A small-molecule ligand and the protein it binds are described below.
Small molecule (SMILES): CC(=O)N[C@@H]1[C@@H](O)[C@H](O)[C@@H](CO)O[C@H]1O

Sequence of chain 1.A:
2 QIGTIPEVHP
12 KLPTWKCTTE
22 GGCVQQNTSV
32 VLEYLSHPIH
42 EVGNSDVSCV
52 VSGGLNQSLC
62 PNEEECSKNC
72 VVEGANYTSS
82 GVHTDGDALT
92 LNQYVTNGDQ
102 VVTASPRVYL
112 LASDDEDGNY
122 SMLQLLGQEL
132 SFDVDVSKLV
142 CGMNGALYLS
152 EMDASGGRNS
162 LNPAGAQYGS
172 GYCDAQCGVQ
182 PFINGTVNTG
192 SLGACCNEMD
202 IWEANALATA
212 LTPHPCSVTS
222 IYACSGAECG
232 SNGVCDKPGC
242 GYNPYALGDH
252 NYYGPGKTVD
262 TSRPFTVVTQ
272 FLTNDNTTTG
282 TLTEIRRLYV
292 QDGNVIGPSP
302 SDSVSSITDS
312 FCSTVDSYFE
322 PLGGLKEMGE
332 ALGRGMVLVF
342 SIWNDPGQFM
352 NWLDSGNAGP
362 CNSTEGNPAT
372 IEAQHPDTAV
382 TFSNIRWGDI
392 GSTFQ

Binding-site contacts:
Ligand atom C7 contacts residue GLU366 of chain 1.A at 3.2 Å.
Ligand atom N2 contacts residue ASN363 of chain 1.A at 2.8 Å (h-bond).
Ligand atom C7 contacts residue ASN363 of chain 1.A at 3.7 Å.
Ligand atom C4 contacts residue THR365 of chain 1.A at 4.1 Å.
Ligand atom O5 contacts residue ASN363 of chain 1.A at 2.5 Å (h-bond).
Ligand atom C7 contacts residue THR365 of chain 1.A at 4.1 Å.
Ligand atom O7 contacts residue ASN363 of chain 1.A at 4.5 Å.
Ligand atom C8 contacts residue GLU366 of chain 1.A at 3.8 Å.
Ligand atom C5 contacts residue ASN363 of chain 1.A at 3.7 Å.
Ligand atom C8 contacts residue ASN363 of chain 1.A at 4.2 Å.
Ligand atom N2 contacts residue THR365 of chain 1.A at 4.2 Å.
Ligand atom N2 contacts residue GLU366 of chain 1.A at 3.8 Å.
Ligand atom O7 contacts residue GLU366 of chain 1.A at 2.8 Å (salt-bridge).
Ligand atom C1 contacts residue THR365 of chain 1.A at 4.3 Å.
Ligand atom O5 contacts residue THR365 of chain 1.A at 4.2 Å.
Ligand atom C8 contacts residue THR365 of chain 1.A at 2.9 Å.
Ligand atom C2 contacts residue ASN363 of chain 1.A at 2.4 Å.
Ligand atom C3 contacts residue ASN363 of chain 1.A at 3.8 Å.
Ligand atom C3 contacts residue THR365 of chain 1.A at 4.1 Å.
Ligand atom C4 contacts residue ASN363 of chain 1.A at 4.3 Å.
Ligand atom O3 contacts residue THR365 of chain 1.A at 4.0 Å.
Ligand atom C2 contacts residue THR365 of chain 1.A at 3.5 Å.
Ligand atom C1 contacts residue ASN363 of chain 1.A at 1.4 Å.